A small-molecule ligand and the protein it binds are described below.
Small molecule (SMILES): CC(=O)N1CCC[C@H]1C(=O)N[C@@H](CC(=O)O)C(=O)N[C@@H](Cc1ccc(OP(=O)(O)O)cc1)C(=O)N[C@@H](CCC(=O)O)C(=O)N[C@@H](CC(N)=O)C(=O)N[C@@H](CC(C)C)C(=O)O

Sequence of chain 1.A:
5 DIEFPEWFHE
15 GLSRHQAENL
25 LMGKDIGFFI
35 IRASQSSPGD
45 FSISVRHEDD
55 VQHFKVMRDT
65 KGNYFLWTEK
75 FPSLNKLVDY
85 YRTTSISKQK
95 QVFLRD

Binding-site contacts:
Ligand atom CE2 contacts residue SER40 of chain 1.A at 3.7 Å.
Ligand atom CE1 contacts residue SER46 of chain 1.A at 3.4 Å.
Ligand atom ND2 contacts residue LEU70 of chain 1.A at 3.0 Å (h-bond).
Ligand atom O3P contacts residue SER46 of chain 1.A at 2.7 Å (h-bond).
Ligand atom CG contacts residue LEU70 of chain 1.A at 3.7 Å (hydrophobic).
Ligand atom O1P contacts residue GLN39 of chain 1.A at 3.5 Å (h-bond).
Ligand atom O3P contacts residue SER38 of chain 1.A at 3.0 Å (h-bond).
Ligand atom CG contacts residue SER40 of chain 1.A at 3.4 Å.
Ligand atom N contacts residue HIS57 of chain 1.A at 3.1 Å (h-bond).
Ligand atom CB contacts residue LEU70 of chain 1.A at 3.4 Å (hydrophobic).
Ligand atom O3P contacts residue GLN39 of chain 1.A at 3.2 Å (h-bond).
Ligand atom O contacts residue TRP71 of chain 1.A at 3.1 Å.
Ligand atom N contacts residue TRP71 of chain 1.A at 3.7 Å.
Ligand atom CB contacts residue HIS57 of chain 1.A at 3.7 Å.
Ligand atom OD1 contacts residue PHE58 of chain 1.A at 3.5 Å.
Ligand atom CA contacts residue HIS57 of chain 1.A at 3.4 Å.
Ligand atom CG contacts residue LYS59 of chain 1.A at 3.7 Å.
Ligand atom CE1 contacts residue ARG18 of chain 1.A at 3.7 Å.
Ligand atom C contacts residue TRP71 of chain 1.A at 3.6 Å (hydrophobic).
Ligand atom CD1 contacts residue MET61 of chain 1.A at 3.1 Å (hydrophobic).
Ligand atom CB contacts residue ARG18 of chain 1.A at 3.4 Å.
Ligand atom O2P contacts residue ARG18 of chain 1.A at 3.0 Å (salt-bridge).
Ligand atom C contacts residue HIS57 of chain 1.A at 3.7 Å.
Ligand atom CA contacts residue TRP71 of chain 1.A at 3.1 Å (hydrophobic).
Ligand atom ND2 contacts residue LYS59 of chain 1.A at 2.7 Å (salt-bridge).
Ligand atom OH contacts residue SER40 of chain 1.A at 2.8 Å (h-bond).
Ligand atom CD2 contacts residue LYS59 of chain 1.A at 3.5 Å.
Ligand atom CD1 contacts residue HIS57 of chain 1.A at 3.7 Å.
Ligand atom CD contacts residue SER40 of chain 1.A at 3.5 Å.
Ligand atom P contacts residue ARG36 of chain 1.A at 3.6 Å.
Ligand atom CB contacts residue PHE58 of chain 1.A at 3.7 Å (hydrophobic).
Ligand atom CB contacts residue TRP71 of chain 1.A at 3.4 Å (hydrophobic).
Ligand atom P contacts residue SER40 of chain 1.A at 3.5 Å.
Ligand atom O2P contacts residue ARG36 of chain 1.A at 2.8 Å (salt-bridge).
Ligand atom O3P contacts residue ARG36 of chain 1.A at 2.8 Å (salt-bridge).
Ligand atom O contacts residue ARG18 of chain 1.A at 2.9 Å (salt-bridge).
Ligand atom OD1 contacts residue LYS59 of chain 1.A at 2.9 Å (salt-bridge).
Ligand atom P contacts residue SER46 of chain 1.A at 3.7 Å.
Ligand atom ND2 contacts residue MET61 of chain 1.A at 3.6 Å.
Ligand atom O1P contacts residue SER40 of chain 1.A at 2.9 Å (h-bond).